Binding-site contacts:
Ligand atom C2 contacts residue ASN72 of chain 6.G at 2.6 Å.
Ligand atom N2 contacts residue GLN81 of chain 6.G at 4.3 Å.
Ligand atom C7 contacts residue GLN81 of chain 6.G at 3.8 Å.
Ligand atom C5 contacts residue ASN72 of chain 6.G at 3.7 Å.
Ligand atom N2 contacts residue ASN72 of chain 6.G at 3.2 Å (h-bond).
Ligand atom O7 contacts residue ASN72 of chain 6.G at 3.3 Å (h-bond).
Ligand atom C6 contacts residue THR74 of chain 6.G at 3.7 Å.
Ligand atom C4 contacts residue ASN72 of chain 6.G at 4.3 Å.
Ligand atom O5 contacts residue THR74 of chain 6.G at 4.0 Å.
Ligand atom C5 contacts residue THR74 of chain 6.G at 3.9 Å.
Ligand atom C1 contacts residue ALA79 of chain 6.G at 4.3 Å (hydrophobic).
Ligand atom C3 contacts residue ASN72 of chain 6.G at 4.0 Å.
Ligand atom O7 contacts residue GLN81 of chain 6.G at 3.9 Å.
Ligand atom O5 contacts residue ASN72 of chain 6.G at 2.4 Å (h-bond).
Ligand atom C7 contacts residue ASN72 of chain 6.G at 3.5 Å.
Ligand atom C1 contacts residue ASN72 of chain 6.G at 1.5 Å.
Ligand atom C8 contacts residue GLN81 of chain 6.G at 3.2 Å.

Sequence of chain 6.G:
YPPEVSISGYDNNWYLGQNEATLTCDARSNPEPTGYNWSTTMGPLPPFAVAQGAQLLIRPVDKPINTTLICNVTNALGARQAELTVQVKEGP

This protein binds this small molecule.
Small molecule (SMILES): CC(=O)N[C@@H]1[C@@H](O)[C@H](O)[C@@H](CO)O[C@H]1O